A small-molecule ligand and the protein it binds are described below.
Small molecule (SMILES): CC(=O)N[C@@H]1[C@@H](O)[C@H](O)[C@@H](CO)O[C@H]1O

Sequence of chain 1.D:
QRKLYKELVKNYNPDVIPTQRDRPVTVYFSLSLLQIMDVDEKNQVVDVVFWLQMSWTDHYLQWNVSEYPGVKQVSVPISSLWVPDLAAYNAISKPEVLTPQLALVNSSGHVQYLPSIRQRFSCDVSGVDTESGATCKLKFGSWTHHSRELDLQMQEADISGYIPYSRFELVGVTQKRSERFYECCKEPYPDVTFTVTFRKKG

Binding-site contacts:
Ligand atom O6 contacts residue SER68 of chain 1.D at 4.3 Å.
Ligand atom O3 contacts residue GLU69 of chain 1.D at 3.2 Å (salt-bridge).
Ligand atom C5 contacts residue ASN66 of chain 1.D at 3.7 Å.
Ligand atom C3 contacts residue ASN66 of chain 1.D at 3.6 Å.
Ligand atom C4 contacts residue ASN66 of chain 1.D at 4.3 Å.
Ligand atom C6 contacts residue SER68 of chain 1.D at 4.2 Å.
Ligand atom C7 contacts residue ASN66 of chain 1.D at 3.4 Å.
Ligand atom O5 contacts residue SER68 of chain 1.D at 4.1 Å.
Ligand atom O5 contacts residue GLU69 of chain 1.D at 4.0 Å.
Ligand atom O6 contacts residue GLU69 of chain 1.D at 3.9 Å.
Ligand atom C3 contacts residue GLU69 of chain 1.D at 4.2 Å.
Ligand atom O5 contacts residue ASN66 of chain 1.D at 2.4 Å (h-bond).
Ligand atom C1 contacts residue GLU69 of chain 1.D at 4.2 Å.
Ligand atom C1 contacts residue ASN66 of chain 1.D at 1.4 Å.
Ligand atom N2 contacts residue ASN66 of chain 1.D at 3.3 Å (h-bond).
Ligand atom O3 contacts residue ASN66 of chain 1.D at 3.8 Å.
Ligand atom C2 contacts residue ASN66 of chain 1.D at 2.4 Å.
Ligand atom C2 contacts residue GLU69 of chain 1.D at 4.1 Å.
Ligand atom O7 contacts residue ASN66 of chain 1.D at 2.9 Å (h-bond).